Sequence of chain 1.B:
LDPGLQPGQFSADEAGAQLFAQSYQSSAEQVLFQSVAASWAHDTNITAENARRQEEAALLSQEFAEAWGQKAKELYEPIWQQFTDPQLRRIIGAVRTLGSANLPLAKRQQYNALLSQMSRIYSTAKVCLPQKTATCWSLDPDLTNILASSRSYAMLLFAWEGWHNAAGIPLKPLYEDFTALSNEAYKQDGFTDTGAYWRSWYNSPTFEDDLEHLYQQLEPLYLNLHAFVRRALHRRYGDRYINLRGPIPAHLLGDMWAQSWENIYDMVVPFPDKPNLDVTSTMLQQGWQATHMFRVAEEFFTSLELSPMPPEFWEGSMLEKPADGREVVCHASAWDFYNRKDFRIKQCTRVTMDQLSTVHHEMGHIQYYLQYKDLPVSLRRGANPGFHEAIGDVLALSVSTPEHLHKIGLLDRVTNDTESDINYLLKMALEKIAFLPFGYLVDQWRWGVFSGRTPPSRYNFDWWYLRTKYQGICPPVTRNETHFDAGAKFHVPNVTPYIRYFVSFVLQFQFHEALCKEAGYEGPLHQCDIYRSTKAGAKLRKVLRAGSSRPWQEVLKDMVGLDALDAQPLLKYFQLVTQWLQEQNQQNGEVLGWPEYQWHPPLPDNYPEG

Binding-site contacts:
Ligand atom O4 contacts residue GLU362 of chain 1.B at 2.8 Å (salt-bridge).
Ligand atom CAT contacts residue GLU362 of chain 1.B at 3.4 Å.
Ligand atom O3 contacts residue TYR501 of chain 1.B at 2.5 Å (h-bond).
Ligand atom OAG contacts residue ARG381 of chain 1.B at 3.2 Å (salt-bridge).
Ligand atom O3 contacts residue GLU389 of chain 1.B at 3.0 Å (salt-bridge).
Ligand atom O4 contacts residue HIS365 of chain 1.B at 3.1 Å (h-bond).
Ligand atom O3 contacts residue HIS361 of chain 1.B at 3.5 Å (h-bond).
Ligand atom NAD contacts residue GLN259 of chain 1.B at 3.1 Å (h-bond).
Ligand atom C contacts residue GLN259 of chain 1.B at 3.2 Å.
Ligand atom CAR contacts residue TYR369 of chain 1.B at 3.5 Å (hydrophobic).
Ligand atom P1 contacts residue ZN1 of chain 1.O at 2.6 Å.
Ligand atom OAI contacts residue ALA334 of chain 1.B at 2.8 Å (h-bond).
Ligand atom CBD contacts residue GLU362 of chain 1.B at 3.6 Å.
Ligand atom NAD contacts residue TYR498 of chain 1.B at 2.5 Å (h-bond).
Ligand atom OAH contacts residue TYR501 of chain 1.B at 3.5 Å (h-bond).
Ligand atom CAP contacts residue THR496 of chain 1.B at 3.6 Å.
Ligand atom CAA contacts residue ALA334 of chain 1.B at 3.5 Å (hydrophobic).
Ligand atom OAK contacts residue ARG381 of chain 1.B at 2.7 Å (salt-bridge).
Ligand atom NAU contacts residue TYR369 of chain 1.B at 3.6 Å (h-bond).
Ligand atom CAQ contacts residue PHE490 of chain 1.B at 3.6 Å (hydrophobic).
Ligand atom OAI contacts residue SER333 of chain 1.B at 3.2 Å.
Ligand atom CBG contacts residue ALA332 of chain 1.B at 3.6 Å (hydrophobic).
Ligand atom O4 contacts residue HIS361 of chain 1.B at 3.3 Å (h-bond).
Ligand atom CAZ contacts residue TYR369 of chain 1.B at 3.3 Å (hydrophobic).
Ligand atom CAR contacts residue HIS365 of chain 1.B at 3.6 Å.
Ligand atom NAD contacts residue LYS489 of chain 1.B at 2.8 Å (salt-bridge).
Ligand atom CAS contacts residue TYR501 of chain 1.B at 3.6 Å (hydrophobic).
Ligand atom NAU contacts residue ALA334 of chain 1.B at 3.0 Å (h-bond).
Ligand atom CAN contacts residue THR496 of chain 1.B at 3.6 Å.
Ligand atom CAT contacts residue ALA332 of chain 1.B at 3.3 Å (hydrophobic).
Ligand atom OAG contacts residue TYR369 of chain 1.B at 2.4 Å (h-bond).
Ligand atom C contacts residue TYR498 of chain 1.B at 3.5 Å (hydrophobic).
Ligand atom OAH contacts residue HIS491 of chain 1.B at 3.0 Å (h-bond).
Ligand atom NAD contacts residue HIS491 of chain 1.B at 3.3 Å (h-bond).
Ligand atom O3 contacts residue ZN1 of chain 1.O at 2.2 Å.
Ligand atom O4 contacts residue ZN1 of chain 1.O at 2.4 Å.
Ligand atom CAB contacts residue GLU362 of chain 1.B at 3.5 Å.
Ligand atom OAH contacts residue HIS331 of chain 1.B at 2.8 Å (h-bond).
Ligand atom O contacts residue GLN259 of chain 1.B at 3.2 Å (h-bond).
Ligand atom CAZ contacts residue ARG381 of chain 1.B at 3.3 Å.

A small-molecule ligand and the protein it binds are described below.
Small molecule (SMILES): CC(=O)N[C@@H](CC(=O)O)C(=O)N[C@@H](Cc1ccccc1)[P](=O)(O)C[C@@H](C)C(=O)N[C@@H](C)C(N)=O